Binding-site contacts:
Ligand atom C2 contacts residue TRP126 of chain 1.A at 3.8 Å (hydrophobic).
Ligand atom O6 contacts residue TRP126 of chain 1.B at 3.3 Å.
Ligand atom C1 contacts residue TRP126 of chain 1.B at 3.8 Å (hydrophobic).
Ligand atom C4 contacts residue TRP126 of chain 1.A at 3.9 Å (hydrophobic).
Ligand atom O5 contacts residue LYS119 of chain 1.A at 2.8 Å (salt-bridge).
Ligand atom C4 contacts residue TRP126 of chain 1.B at 3.7 Å (hydrophobic).
Ligand atom O3 contacts residue LYS119 of chain 1.B at 3.1 Å (salt-bridge).
Ligand atom C3 contacts residue LYS119 of chain 1.B at 4.0 Å.
Ligand atom O3 contacts residue GLY121 of chain 1.A at 3.9 Å.
Ligand atom O1 contacts residue LYS119 of chain 1.A at 3.8 Å.
Ligand atom O4 contacts residue TRP126 of chain 1.B at 3.6 Å.
Ligand atom C5 contacts residue LYS119 of chain 1.A at 3.6 Å.
Ligand atom C6 contacts residue TRP126 of chain 1.B at 3.8 Å (hydrophobic).
Ligand atom C1 contacts residue LYS119 of chain 1.A at 3.9 Å.
Ligand atom C6 contacts residue GLU120 of chain 1.A at 3.5 Å.
Ligand atom C4 contacts residue TYR157 of chain 1.B at 3.8 Å (hydrophobic).
Ligand atom C2 contacts residue LYS119 of chain 1.B at 3.8 Å.
Ligand atom O4 contacts residue TRP125 of chain 1.A at 3.9 Å.
Ligand atom O5 contacts residue TRP125 of chain 1.A at 3.8 Å.
Ligand atom C3 contacts residue TRP126 of chain 1.A at 3.8 Å (hydrophobic).
Ligand atom O5 contacts residue TRP126 of chain 1.A at 3.9 Å.
Ligand atom C1 contacts residue TRP126 of chain 1.A at 3.6 Å (hydrophobic).
Ligand atom C1 contacts residue TRP125 of chain 1.B at 4.0 Å (hydrophobic).
Ligand atom C3 contacts residue TRP126 of chain 1.B at 3.8 Å (hydrophobic).
Ligand atom C5 contacts residue TRP126 of chain 1.A at 3.6 Å (hydrophobic).
Ligand atom O2 contacts residue GLY121 of chain 1.A at 3.5 Å.
Ligand atom C1 contacts residue TRP125 of chain 1.A at 3.9 Å (hydrophobic).
Ligand atom O2 contacts residue TRP126 of chain 1.B at 4.0 Å.
Ligand atom O6 contacts residue GLU120 of chain 1.A at 2.4 Å (salt-bridge).
Ligand atom C5 contacts residue TRP125 of chain 1.A at 3.7 Å (hydrophobic).
Ligand atom O4 contacts residue TRP125 of chain 1.B at 3.7 Å.
Ligand atom O2 contacts residue LYS119 of chain 1.B at 2.9 Å (salt-bridge).
Ligand atom O2 contacts residue TRP126 of chain 1.A at 3.8 Å.
Ligand atom O4 contacts residue TRP126 of chain 1.A at 3.5 Å.
Ligand atom O6 contacts residue LYS119 of chain 1.A at 2.3 Å (salt-bridge).
Ligand atom C6 contacts residue LYS119 of chain 1.A at 3.4 Å.
Ligand atom O2 contacts residue TYR157 of chain 1.A at 3.7 Å.
Ligand atom C5 contacts residue TRP126 of chain 1.B at 3.9 Å (hydrophobic).
Ligand atom O6 contacts residue TYR157 of chain 1.B at 3.5 Å.
Ligand atom C2 contacts residue TYR157 of chain 1.A at 3.9 Å (hydrophobic).

Sequence of chain 1.B:
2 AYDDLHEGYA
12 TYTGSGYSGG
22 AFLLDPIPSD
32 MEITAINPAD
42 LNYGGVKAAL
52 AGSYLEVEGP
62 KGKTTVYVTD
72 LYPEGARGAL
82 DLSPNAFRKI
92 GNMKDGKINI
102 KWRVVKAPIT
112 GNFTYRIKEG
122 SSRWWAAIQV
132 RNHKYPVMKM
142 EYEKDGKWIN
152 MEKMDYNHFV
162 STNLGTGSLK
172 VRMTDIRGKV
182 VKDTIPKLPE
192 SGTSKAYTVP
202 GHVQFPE

Sequence of chain 1.A:
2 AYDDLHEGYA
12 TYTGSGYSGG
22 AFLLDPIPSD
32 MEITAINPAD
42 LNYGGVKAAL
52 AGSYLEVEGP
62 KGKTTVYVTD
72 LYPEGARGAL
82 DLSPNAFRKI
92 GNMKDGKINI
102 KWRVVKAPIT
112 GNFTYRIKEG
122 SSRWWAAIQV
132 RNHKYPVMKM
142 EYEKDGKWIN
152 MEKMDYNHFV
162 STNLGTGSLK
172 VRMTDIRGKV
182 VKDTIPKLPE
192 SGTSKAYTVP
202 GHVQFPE

The protein below binds the small molecule below.
Small molecule (SMILES): OC[C@H]1O[C@@H](O[C@H]2[C@H](O)[C@@H](O)[C@H](O[C@H]3[C@H](O)[C@@H](O)[C@H](O[C@H]4[C@H](O)[C@@H](O)[C@H](O)O[C@@H]4CO)O[C@@H]3CO)O[C@@H]2CO)[C@H](O)[C@@H](O)[C@@H]1O